Sequence of chain 37.A:
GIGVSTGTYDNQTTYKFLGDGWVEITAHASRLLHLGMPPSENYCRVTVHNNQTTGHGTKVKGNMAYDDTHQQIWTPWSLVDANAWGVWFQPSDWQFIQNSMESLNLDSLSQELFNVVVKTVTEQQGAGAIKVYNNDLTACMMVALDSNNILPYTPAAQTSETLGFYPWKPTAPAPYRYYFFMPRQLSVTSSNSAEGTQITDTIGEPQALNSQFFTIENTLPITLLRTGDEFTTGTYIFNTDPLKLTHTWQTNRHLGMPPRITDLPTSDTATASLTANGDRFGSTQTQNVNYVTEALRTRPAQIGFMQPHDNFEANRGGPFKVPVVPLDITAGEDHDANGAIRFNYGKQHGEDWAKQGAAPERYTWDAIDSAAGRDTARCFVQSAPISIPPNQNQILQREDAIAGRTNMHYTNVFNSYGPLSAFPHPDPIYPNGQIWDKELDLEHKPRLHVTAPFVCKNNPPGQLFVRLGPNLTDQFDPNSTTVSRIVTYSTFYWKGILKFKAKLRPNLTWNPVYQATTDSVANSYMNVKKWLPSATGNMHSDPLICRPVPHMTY

Binding-site contacts:
Ligand atom N4 contacts residue TRP201 of chain 37.A at 3.8 Å.
Ligand atom C2' contacts residue TRP201 of chain 37.A at 3.6 Å (hydrophobic).
Ligand atom OP1 contacts residue PRO423 of chain 37.A at 3.6 Å.
Ligand atom N1 contacts residue TRP201 of chain 37.A at 4.0 Å.
Ligand atom O2 contacts residue TRP201 of chain 37.A at 4.3 Å.
Ligand atom C4' contacts residue TRP201 of chain 37.A at 4.3 Å (hydrophobic).
Ligand atom C4 contacts residue TRP201 of chain 37.A at 3.3 Å (hydrophobic).
Ligand atom N4 contacts residue ASP199 of chain 37.A at 4.0 Å.
Ligand atom C2' contacts residue LYS682 of chain 37.A at 3.6 Å.
Ligand atom C3' contacts residue LYS682 of chain 37.A at 3.8 Å.
Ligand atom O4' contacts residue TRP201 of chain 37.A at 4.5 Å.
Ligand atom O5' contacts residue TRP201 of chain 37.A at 3.6 Å.
Ligand atom C3' contacts residue TRP201 of chain 37.A at 4.1 Å (hydrophobic).
Ligand atom C1' contacts residue LYS682 of chain 37.A at 4.5 Å.
Ligand atom O3' contacts residue LYS682 of chain 37.A at 3.1 Å (salt-bridge).
Ligand atom N4 contacts residue GLY198 of chain 37.A at 3.8 Å.
Ligand atom C5 contacts residue TRP201 of chain 37.A at 3.4 Å (hydrophobic).
Ligand atom C6 contacts residue TRP201 of chain 37.A at 3.5 Å (hydrophobic).
Ligand atom O2 contacts residue LEU197 of chain 37.A at 4.0 Å.
Ligand atom N3 contacts residue TRP201 of chain 37.A at 3.6 Å.
Ligand atom C2 contacts residue TRP201 of chain 37.A at 3.9 Å (hydrophobic).
Ligand atom C1' contacts residue TRP201 of chain 37.A at 4.5 Å (hydrophobic).
Ligand atom C5' contacts residue TRP201 of chain 37.A at 3.5 Å (hydrophobic).
Ligand atom O2 contacts residue LYS682 of chain 37.A at 4.2 Å.

This small molecule binds to this protein.
Small molecule (SMILES): Nc1ccn([C@H]2C[C@H](O)[C@@H](COP(=O)(O)O)O2)c(=O)n1